Binding-site contacts:
Ligand atom C2 contacts residue TRP62 of chain 1.G at 3.4 Å (hydrophobic).
Ligand atom C57 contacts residue PHE69 of chain 1.G at 4.2 Å (hydrophobic).
Ligand atom O7 contacts residue TRP62 of chain 1.G at 3.8 Å.
Ligand atom O49 contacts residue TRP62 of chain 1.G at 4.2 Å.
Ligand atom C37 contacts residue LEU31 of chain 1.C at 4.3 Å (hydrophobic).
Ligand atom O2 contacts residue GLY63 of chain 1.G at 3.8 Å.
Ligand atom C19 contacts residue TRP34 of chain 1.C at 3.9 Å (hydrophobic).
Ligand atom C31 contacts residue LEU43 of chain 1.C at 4.3 Å (hydrophobic).
Ligand atom O49 contacts residue TRP34 of chain 1.C at 3.3 Å (h-bond).
Ligand atom C19 contacts residue MET40 of chain 1.C at 3.9 Å (hydrophobic).
Ligand atom O61 contacts residue TRP62 of chain 1.G at 3.7 Å.
Ligand atom O49 contacts residue MET40 of chain 1.C at 3.2 Å (h-bond).
Ligand atom C1 contacts residue MET40 of chain 1.C at 3.8 Å (hydrophobic).
Ligand atom C25 contacts residue LEU43 of chain 1.C at 4.1 Å (hydrophobic).
Ligand atom C18 contacts residue MET40 of chain 1.C at 4.3 Å (hydrophobic).
Ligand atom C1 contacts residue TRP62 of chain 1.G at 4.2 Å (hydrophobic).
Ligand atom C22 contacts residue TRP34 of chain 1.C at 3.9 Å (hydrophobic).
Ligand atom O5 contacts residue PHE69 of chain 1.G at 4.0 Å.
Ligand atom C6 contacts residue TRP34 of chain 1.C at 4.3 Å (hydrophobic).
Ligand atom C34 contacts residue PEK1 of chain 1.RB at 3.9 Å.
Ligand atom O7 contacts residue GLY63 of chain 1.G at 3.9 Å.
Ligand atom O55 contacts residue TRP62 of chain 1.G at 4.1 Å.
Ligand atom C7 contacts residue GLY63 of chain 1.G at 4.2 Å.
Ligand atom C25 contacts residue TRP34 of chain 1.C at 4.3 Å (hydrophobic).
Ligand atom C18 contacts residue PHE69 of chain 1.G at 3.7 Å (hydrophobic).
Ligand atom C3 contacts residue TRP62 of chain 1.G at 3.9 Å (hydrophobic).
Ligand atom C4 contacts residue TRP62 of chain 1.G at 3.8 Å (hydrophobic).
Ligand atom C6 contacts residue PHE69 of chain 1.G at 4.3 Å (hydrophobic).
Ligand atom C4 contacts residue PHE69 of chain 1.G at 4.1 Å (hydrophobic).
Ligand atom C5 contacts residue GLY63 of chain 1.G at 4.3 Å.
Ligand atom O16 contacts residue MET40 of chain 1.C at 3.4 Å (h-bond).
Ligand atom O3 contacts residue GLY63 of chain 1.G at 3.2 Å (h-bond).
Ligand atom C43 contacts residue PGV1 of chain 1.GA at 3.8 Å.
Ligand atom O61 contacts residue PHE69 of chain 1.G at 4.1 Å.
Ligand atom O49 contacts residue SER61 of chain 1.G at 4.2 Å.
Ligand atom C40 contacts residue PEK1 of chain 1.RB at 4.3 Å.
Ligand atom C6 contacts residue MET40 of chain 1.C at 4.2 Å (hydrophobic).
Ligand atom C28 contacts residue PEK1 of chain 1.RB at 4.1 Å.
Ligand atom C18 contacts residue TRP34 of chain 1.C at 4.2 Å (hydrophobic).
Ligand atom C22 contacts residue PEK1 of chain 1.RB at 4.3 Å.

Sequence of chain 1.G:
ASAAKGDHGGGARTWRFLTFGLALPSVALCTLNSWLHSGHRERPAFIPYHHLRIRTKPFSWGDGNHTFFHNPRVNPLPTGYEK

Sequence of chain 1.C:
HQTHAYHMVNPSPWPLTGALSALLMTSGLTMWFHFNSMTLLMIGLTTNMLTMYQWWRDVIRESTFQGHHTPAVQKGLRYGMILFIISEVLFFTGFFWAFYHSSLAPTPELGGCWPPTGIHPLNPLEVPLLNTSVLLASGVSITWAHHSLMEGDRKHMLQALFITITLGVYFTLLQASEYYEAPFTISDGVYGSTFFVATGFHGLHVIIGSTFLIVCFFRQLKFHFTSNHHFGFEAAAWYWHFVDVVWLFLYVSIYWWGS

The small molecule below binds the protein below.
Small molecule (SMILES): CCCCCCCCCCO[C@@H]1O[C@H](CO)[C@@H](O[C@H]2O[C@H](CO)[C@@H](O)[C@H](O)[C@H]2O)[C@H](O)[C@H]1O